Sequence of chain 1.E:
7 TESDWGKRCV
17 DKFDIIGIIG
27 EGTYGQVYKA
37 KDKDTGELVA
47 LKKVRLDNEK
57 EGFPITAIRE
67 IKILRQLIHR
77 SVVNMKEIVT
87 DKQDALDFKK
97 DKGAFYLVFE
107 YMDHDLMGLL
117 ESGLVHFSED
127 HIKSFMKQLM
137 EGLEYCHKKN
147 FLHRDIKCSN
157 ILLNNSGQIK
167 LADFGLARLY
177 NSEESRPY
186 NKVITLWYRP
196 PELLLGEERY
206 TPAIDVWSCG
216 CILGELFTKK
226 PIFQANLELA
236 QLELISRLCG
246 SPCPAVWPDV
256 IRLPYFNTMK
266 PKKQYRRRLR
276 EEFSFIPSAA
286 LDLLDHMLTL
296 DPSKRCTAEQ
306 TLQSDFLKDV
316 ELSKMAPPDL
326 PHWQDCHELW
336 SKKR

Binding-site contacts:
Ligand atom O1 contacts residue ASP111 of chain 1.E at 3.4 Å (salt-bridge).
Ligand atom C6' contacts residue MET108 of chain 1.E at 3.5 Å (hydrophobic).
Ligand atom N9 contacts residue LEU158 of chain 1.E at 3.5 Å.
Ligand atom C4' contacts residue ARG628 of chain 1.D at 3.8 Å.
Ligand atom C6' contacts residue TYR107 of chain 1.E at 3.4 Å (hydrophobic).
Ligand atom N3 contacts residue LEU158 of chain 1.E at 3.5 Å.
Ligand atom C5B contacts residue ARG647 of chain 1.D at 3.7 Å.
Ligand atom N6 contacts residue MET108 of chain 1.E at 2.9 Å (h-bond).
Ligand atom N9 contacts residue ALA46 of chain 1.E at 3.7 Å.
Ligand atom N1 contacts residue LEU158 of chain 1.E at 3.5 Å.
Ligand atom C1B contacts residue ARG628 of chain 1.D at 3.8 Å.
Ligand atom C5' contacts residue TYR107 of chain 1.E at 3.4 Å (hydrophobic).
Ligand atom C5' contacts residue ILE25 of chain 1.E at 3.8 Å (hydrophobic).
Ligand atom N1B contacts residue ILE25 of chain 1.E at 3.4 Å (h-bond).
Ligand atom CA' contacts residue ASP109 of chain 1.E at 3.8 Å.
Ligand atom C11 contacts residue PHE105 of chain 1.E at 3.5 Å (hydrophobic).
Ligand atom CA' contacts residue MET108 of chain 1.E at 3.1 Å (hydrophobic).
Ligand atom C8 contacts residue GLU106 of chain 1.E at 3.3 Å.
Ligand atom C2' contacts residue ARG628 of chain 1.D at 3.2 Å.
Ligand atom N7 contacts residue MET108 of chain 1.E at 3.3 Å (h-bond).
Ligand atom C6' contacts residue ASP109 of chain 1.E at 3.6 Å.
Ligand atom N1B contacts residue ARG628 of chain 1.D at 3.8 Å.
Ligand atom C4' contacts residue ILE25 of chain 1.E at 3.8 Å (hydrophobic).
Ligand atom CA' contacts residue HIS110 of chain 1.E at 3.6 Å.
Ligand atom C11 contacts residue ALA46 of chain 1.E at 3.5 Å (hydrophobic).
Ligand atom N7 contacts residue ALA46 of chain 1.E at 3.6 Å.
Ligand atom C4B contacts residue ASN607 of chain 1.D at 3.8 Å.
Ligand atom C6 contacts residue LEU158 of chain 1.E at 3.8 Å (hydrophobic).
Ligand atom C4B contacts residue ARG647 of chain 1.D at 3.5 Å.
Ligand atom C2 contacts residue LEU158 of chain 1.E at 3.5 Å (hydrophobic).
Ligand atom C3' contacts residue ARG628 of chain 1.D at 3.2 Å.
Ligand atom C8 contacts residue ALA46 of chain 1.E at 3.1 Å (hydrophobic).
Ligand atom C2B contacts residue ASN607 of chain 1.D at 3.8 Å.
Ligand atom C1' contacts residue ASP109 of chain 1.E at 3.8 Å.
Ligand atom C3B contacts residue ASN607 of chain 1.D at 3.4 Å.
Ligand atom C1B contacts residue ILE25 of chain 1.E at 3.7 Å (hydrophobic).
Ligand atom C5B contacts residue ARG628 of chain 1.D at 3.8 Å.
Ligand atom C4 contacts residue LEU158 of chain 1.E at 3.2 Å (hydrophobic).
Ligand atom N7 contacts residue LEU158 of chain 1.E at 3.8 Å.
Ligand atom C5 contacts residue LEU158 of chain 1.E at 3.5 Å (hydrophobic).

This small molecule binds to this protein.
Small molecule (SMILES): CC[C@H](CO)Nc1nc(NCc2ccc(-c3ccccn3)cc2)c2ncn(C(C)C)c2n1

Sequence of chain 1.D:
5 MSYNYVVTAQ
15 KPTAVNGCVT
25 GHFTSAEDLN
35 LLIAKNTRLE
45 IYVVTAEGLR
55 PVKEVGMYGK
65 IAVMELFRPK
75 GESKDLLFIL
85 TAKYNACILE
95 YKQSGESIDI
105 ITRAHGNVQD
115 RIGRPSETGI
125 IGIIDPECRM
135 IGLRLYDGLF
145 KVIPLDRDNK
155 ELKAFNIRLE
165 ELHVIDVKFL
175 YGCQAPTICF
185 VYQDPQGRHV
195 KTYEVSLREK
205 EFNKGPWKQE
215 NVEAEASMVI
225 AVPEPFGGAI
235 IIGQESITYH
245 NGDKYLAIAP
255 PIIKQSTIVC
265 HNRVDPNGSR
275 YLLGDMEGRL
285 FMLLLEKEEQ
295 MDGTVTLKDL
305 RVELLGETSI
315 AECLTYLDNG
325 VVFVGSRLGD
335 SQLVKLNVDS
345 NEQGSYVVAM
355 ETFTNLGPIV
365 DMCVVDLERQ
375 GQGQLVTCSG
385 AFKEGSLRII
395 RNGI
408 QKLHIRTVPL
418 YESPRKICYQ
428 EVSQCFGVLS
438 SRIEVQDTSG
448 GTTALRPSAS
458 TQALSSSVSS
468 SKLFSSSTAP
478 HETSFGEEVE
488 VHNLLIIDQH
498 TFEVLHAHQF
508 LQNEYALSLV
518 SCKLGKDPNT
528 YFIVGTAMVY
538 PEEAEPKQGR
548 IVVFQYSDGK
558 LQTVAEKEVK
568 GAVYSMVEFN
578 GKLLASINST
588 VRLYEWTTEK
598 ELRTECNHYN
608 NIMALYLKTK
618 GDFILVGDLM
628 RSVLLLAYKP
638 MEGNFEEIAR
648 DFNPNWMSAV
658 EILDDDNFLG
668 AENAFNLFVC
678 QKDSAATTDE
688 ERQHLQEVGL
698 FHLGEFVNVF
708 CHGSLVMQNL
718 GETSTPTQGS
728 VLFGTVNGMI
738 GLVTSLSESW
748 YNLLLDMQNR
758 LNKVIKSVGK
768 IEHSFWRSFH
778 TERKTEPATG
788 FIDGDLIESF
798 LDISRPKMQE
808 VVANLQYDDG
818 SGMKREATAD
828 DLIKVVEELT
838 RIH